Sequence of chain 1.B:
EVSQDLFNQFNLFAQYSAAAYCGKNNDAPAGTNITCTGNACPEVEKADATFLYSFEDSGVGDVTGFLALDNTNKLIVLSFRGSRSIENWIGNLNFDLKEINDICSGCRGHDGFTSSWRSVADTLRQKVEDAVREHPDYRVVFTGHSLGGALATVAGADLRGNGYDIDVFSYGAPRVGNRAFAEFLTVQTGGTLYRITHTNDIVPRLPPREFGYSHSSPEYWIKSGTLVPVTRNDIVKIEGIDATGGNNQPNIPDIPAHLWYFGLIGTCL

This protein binds this small molecule.
Small molecule (SMILES): O=Cc1ccc([N+](=O)[O-])cc1

Binding-site contacts:
Ligand atom O1 contacts residue GLN9 of chain 1.B at 3.3 Å (h-bond).
Ligand atom C4 contacts residue ASN8 of chain 1.B at 3.7 Å.
Ligand atom C2 contacts residue ASP5 of chain 1.B at 3.4 Å.
Ligand atom C7 contacts residue LEU12 of chain 1.B at 3.7 Å (hydrophobic).
Ligand atom C2 contacts residue GLN9 of chain 1.B at 3.3 Å.
Ligand atom C1 contacts residue GLN9 of chain 1.B at 3.7 Å.
Ligand atom N1 contacts residue ARG139 of chain 1.B at 3.5 Å (salt-bridge).
Ligand atom C7 contacts residue ASN73 of chain 1.B at 3.6 Å.
Ligand atom O2 contacts residue LEU75 of chain 1.B at 3.4 Å.
Ligand atom C3 contacts residue ASP5 of chain 1.B at 3.2 Å.
Ligand atom O2 contacts residue LEU12 of chain 1.B at 4.0 Å.
Ligand atom O1 contacts residue ARG139 of chain 1.B at 2.7 Å (salt-bridge).
Ligand atom C3 contacts residue ASN8 of chain 1.B at 3.7 Å.
Ligand atom O2 contacts residue ARG139 of chain 1.B at 3.6 Å.
Ligand atom O2 contacts residue ASN73 of chain 1.B at 4.1 Å.
Ligand atom C6 contacts residue LEU12 of chain 1.B at 4.1 Å (hydrophobic).
Ligand atom C6 contacts residue ASN73 of chain 1.B at 3.6 Å.
Ligand atom C3 contacts residue GLN9 of chain 1.B at 4.1 Å.
Ligand atom O3 contacts residue ASN8 of chain 1.B at 3.8 Å.
Ligand atom C5 contacts residue ASN8 of chain 1.B at 3.5 Å.
Ligand atom O2 contacts residue PHE13 of chain 1.B at 3.7 Å.
Ligand atom N1 contacts residue GLN9 of chain 1.B at 3.9 Å.